Sequence of chain 1.A:
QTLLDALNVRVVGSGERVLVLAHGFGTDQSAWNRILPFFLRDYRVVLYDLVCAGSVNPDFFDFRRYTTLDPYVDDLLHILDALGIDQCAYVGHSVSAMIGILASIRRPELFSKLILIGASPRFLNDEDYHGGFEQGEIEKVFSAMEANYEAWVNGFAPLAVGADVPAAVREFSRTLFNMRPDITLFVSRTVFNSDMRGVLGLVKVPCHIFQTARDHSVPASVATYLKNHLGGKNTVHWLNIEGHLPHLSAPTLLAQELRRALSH

Binding-site contacts:
Ligand atom C9 contacts residue PHE127 of chain 1.A at 3.7 Å (hydrophobic).
Ligand atom C13 contacts residue PHE160 of chain 1.A at 3.6 Å (hydrophobic).
Ligand atom C10 contacts residue SER192 of chain 1.A at 3.5 Å.
Ligand atom O3 contacts residue PHE160 of chain 1.A at 3.5 Å.
Ligand atom O3 contacts residue HIS220 of chain 1.A at 3.0 Å (h-bond).
Ligand atom O2 contacts residue ILE142 of chain 1.A at 3.2 Å.
Ligand atom O2 contacts residue VAL145 of chain 1.A at 3.5 Å.
Ligand atom C8 contacts residue PHE29 of chain 1.A at 3.6 Å (hydrophobic).
Ligand atom N1 contacts residue PHE137 of chain 1.A at 3.9 Å.
Ligand atom O contacts residue HIS248 of chain 1.A at 3.4 Å (h-bond).
Ligand atom C7 contacts residue PHE29 of chain 1.A at 3.3 Å (hydrophobic).
Ligand atom C2 contacts residue PHE196 of chain 1.A at 3.8 Å (hydrophobic).
Ligand atom C1 contacts residue PHE160 of chain 1.A at 3.6 Å (hydrophobic).
Ligand atom C11 contacts residue SER192 of chain 1.A at 3.6 Å.
Ligand atom N contacts residue PHE29 of chain 1.A at 3.9 Å.
Ligand atom C1 contacts residue PHE196 of chain 1.A at 3.7 Å (hydrophobic).
Ligand atom C contacts residue PHE160 of chain 1.A at 3.9 Å (hydrophobic).
Ligand atom C10 contacts residue PHE29 of chain 1.A at 3.6 Å (hydrophobic).
Ligand atom O3 contacts residue PHE137 of chain 1.A at 3.3 Å.
Ligand atom C5 contacts residue VAL195 of chain 1.A at 3.6 Å (hydrophobic).
Ligand atom C7 contacts residue SER98 of chain 1.A at 3.4 Å.
Ligand atom C6 contacts residue PHE29 of chain 1.A at 3.7 Å (hydrophobic).
Ligand atom C13 contacts residue PHE196 of chain 1.A at 3.8 Å (hydrophobic).
Ligand atom O1 contacts residue HIS248 of chain 1.A at 2.8 Å (h-bond).
Ligand atom C5 contacts residue PHE29 of chain 1.A at 3.7 Å (hydrophobic).
Ligand atom C contacts residue SER221 of chain 1.A at 3.3 Å.
Ligand atom N1 contacts residue PHE160 of chain 1.A at 3.8 Å.
Ligand atom C9 contacts residue SER98 of chain 1.A at 3.6 Å.
Ligand atom C3 contacts residue PHE127 of chain 1.A at 3.8 Å (hydrophobic).
Ligand atom C9 contacts residue HIS248 of chain 1.A at 3.5 Å.
Ligand atom C2 contacts residue PHE160 of chain 1.A at 3.8 Å (hydrophobic).
Ligand atom C7 contacts residue PHE127 of chain 1.A at 3.9 Å (hydrophobic).
Ligand atom C4 contacts residue PHE29 of chain 1.A at 3.9 Å (hydrophobic).
Ligand atom C3 contacts residue PHE29 of chain 1.A at 3.7 Å (hydrophobic).
Ligand atom C8 contacts residue PHE127 of chain 1.A at 3.6 Å (hydrophobic).
Ligand atom O1 contacts residue SER98 of chain 1.A at 2.6 Å (h-bond).
Ligand atom C11 contacts residue TRP156 of chain 1.A at 3.9 Å (hydrophobic).
Ligand atom O contacts residue SER221 of chain 1.A at 2.7 Å (h-bond).
Ligand atom C6 contacts residue VAL195 of chain 1.A at 3.7 Å (hydrophobic).
Ligand atom C9 contacts residue SER221 of chain 1.A at 3.8 Å.

The protein below binds the small molecule below.
Small molecule (SMILES): Cc1c(Nc2ccccc2C(=O)O)cccc1[N+](=O)[O-]